This protein binds this small molecule.
Small molecule (SMILES): CC(=O)N[C@H]1[C@H](O[C@H]2[C@H](O)[C@@H](NC(C)=O)CO[C@@H]2CO)O[C@H](CO)[C@@H](O)[C@@H]1O

Binding-site contacts:
Ligand atom C2 contacts residue ASN182 of chain 39.E at 2.5 Å.
Ligand atom N2 contacts residue TYR93 of chain 39.E at 3.3 Å (h-bond).
Ligand atom C4 contacts residue ASN182 of chain 39.E at 4.3 Å.
Ligand atom C3 contacts residue VAL94 of chain 39.E at 4.4 Å (hydrophobic).
Ligand atom O5 contacts residue ASN182 of chain 39.E at 2.4 Å (h-bond).
Ligand atom C1 contacts residue TYR93 of chain 39.E at 3.8 Å (hydrophobic).
Ligand atom C2 contacts residue TYR93 of chain 39.E at 3.8 Å (hydrophobic).
Ligand atom C5 contacts residue ASN182 of chain 39.E at 3.6 Å.
Ligand atom C8 contacts residue TRP154 of chain 39.E at 3.6 Å (hydrophobic).
Ligand atom C8 contacts residue ASP150 of chain 39.E at 4.3 Å.
Ligand atom O7 contacts residue ASN182 of chain 39.E at 2.9 Å (h-bond).
Ligand atom C7 contacts residue TYR93 of chain 39.E at 4.3 Å (hydrophobic).
Ligand atom C7 contacts residue TRP154 of chain 39.E at 4.5 Å (hydrophobic).
Ligand atom O3 contacts residue VAL94 of chain 39.E at 4.5 Å.
Ligand atom C7 contacts residue ASN182 of chain 39.E at 3.1 Å.
Ligand atom C8 contacts residue ASN182 of chain 39.E at 4.3 Å.
Ligand atom C2 contacts residue VAL94 of chain 39.E at 4.3 Å (hydrophobic).
Ligand atom C3 contacts residue TYR93 of chain 39.E at 3.8 Å (hydrophobic).
Ligand atom N2 contacts residue ASN182 of chain 39.E at 2.9 Å (h-bond).
Ligand atom O7 contacts residue TRP154 of chain 39.E at 4.4 Å.
Ligand atom O4 contacts residue VAL94 of chain 39.E at 3.7 Å.
Ligand atom C3 contacts residue ASN182 of chain 39.E at 3.8 Å.
Ligand atom O7 contacts residue VAL94 of chain 39.E at 3.5 Å.
Ligand atom C1 contacts residue ASN182 of chain 39.E at 1.4 Å.
Ligand atom C8 contacts residue TYR93 of chain 39.E at 4.4 Å (hydrophobic).
Ligand atom O7 contacts residue LEU70 of chain 39.E at 3.7 Å.

Sequence of chain 39.E:
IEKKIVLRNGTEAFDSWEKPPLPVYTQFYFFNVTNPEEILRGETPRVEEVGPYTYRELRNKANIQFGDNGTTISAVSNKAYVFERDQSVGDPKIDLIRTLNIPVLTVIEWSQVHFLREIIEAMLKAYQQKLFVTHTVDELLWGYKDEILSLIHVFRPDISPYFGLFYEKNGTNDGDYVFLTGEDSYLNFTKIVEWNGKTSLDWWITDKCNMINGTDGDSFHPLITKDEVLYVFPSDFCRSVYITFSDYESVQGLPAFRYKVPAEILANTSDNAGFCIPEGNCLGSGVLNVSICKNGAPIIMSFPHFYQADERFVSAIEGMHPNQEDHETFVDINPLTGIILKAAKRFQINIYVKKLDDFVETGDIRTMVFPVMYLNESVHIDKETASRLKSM